This protein binds this small molecule.
Small molecule (SMILES): NCCCCCCN

Sequence of chain 1.A:
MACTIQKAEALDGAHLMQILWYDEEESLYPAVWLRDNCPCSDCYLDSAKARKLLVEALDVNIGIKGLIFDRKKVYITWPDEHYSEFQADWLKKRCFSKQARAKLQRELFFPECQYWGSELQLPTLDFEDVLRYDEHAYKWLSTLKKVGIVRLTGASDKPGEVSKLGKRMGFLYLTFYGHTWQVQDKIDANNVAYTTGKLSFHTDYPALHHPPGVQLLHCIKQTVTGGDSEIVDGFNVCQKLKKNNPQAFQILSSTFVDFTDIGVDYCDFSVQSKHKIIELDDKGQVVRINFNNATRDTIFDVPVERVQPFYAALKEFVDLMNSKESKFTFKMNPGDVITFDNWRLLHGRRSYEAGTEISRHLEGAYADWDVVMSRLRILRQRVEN

Binding-site contacts:
Ligand atom C5 contacts residue TYR83 of chain 1.A at 3.6 Å (hydrophobic).
Ligand atom N1 contacts residue TYR75 of chain 1.A at 4.0 Å.
Ligand atom C3 contacts residue TYR83 of chain 1.A at 3.3 Å (hydrophobic).
Ligand atom C2 contacts residue TYR75 of chain 1.A at 4.0 Å (hydrophobic).
Ligand atom C3 contacts residue TYR75 of chain 1.A at 4.0 Å (hydrophobic).
Ligand atom N2 contacts residue TYR83 of chain 1.A at 4.0 Å.
Ligand atom C6 contacts residue TYR83 of chain 1.A at 3.8 Å (hydrophobic).
Ligand atom C4 contacts residue TYR83 of chain 1.A at 3.2 Å (hydrophobic).
Ligand atom C2 contacts residue TYR83 of chain 1.A at 4.1 Å (hydrophobic).
Ligand atom C1 contacts residue TYR75 of chain 1.A at 3.6 Å (hydrophobic).